Sequence of chain 1.A:
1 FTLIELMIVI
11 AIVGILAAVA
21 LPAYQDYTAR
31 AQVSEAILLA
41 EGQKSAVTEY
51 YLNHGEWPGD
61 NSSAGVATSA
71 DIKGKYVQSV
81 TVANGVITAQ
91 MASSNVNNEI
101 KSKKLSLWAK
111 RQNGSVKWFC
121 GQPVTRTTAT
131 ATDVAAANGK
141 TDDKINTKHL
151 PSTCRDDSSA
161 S

Sequence of chain 1.B:
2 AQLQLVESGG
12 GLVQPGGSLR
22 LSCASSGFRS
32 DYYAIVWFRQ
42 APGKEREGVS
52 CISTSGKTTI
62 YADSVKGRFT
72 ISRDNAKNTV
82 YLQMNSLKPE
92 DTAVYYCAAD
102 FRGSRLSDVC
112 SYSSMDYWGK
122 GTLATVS

A protein and the small-molecule ligand that binds it are described below.
Small molecule (SMILES): O=P(O)(O)OC[C@H](O)CO

Binding-site contacts:
Ligand atom O4P contacts residue TYR33 of chain 1.B at 4.0 Å.
Ligand atom O3P contacts residue SER69 of chain 1.A at 3.4 Å.
Ligand atom O4P contacts residue ARG106 of chain 1.B at 4.1 Å.
Ligand atom O3P contacts residue LEU107 of chain 1.B at 3.6 Å.
Ligand atom O2 contacts residue ARG106 of chain 1.B at 3.7 Å.
Ligand atom O2 contacts residue GLN90 of chain 1.A at 4.2 Å.
Ligand atom O4P contacts residue SER105 of chain 1.B at 3.7 Å.
Ligand atom O4P contacts residue SER69 of chain 1.A at 1.4 Å.
Ligand atom C3 contacts residue LEU107 of chain 1.B at 4.4 Å (hydrophobic).
Ligand atom O1P contacts residue TYR33 of chain 1.B at 3.7 Å.
Ligand atom O1 contacts residue ALA70 of chain 1.A at 3.6 Å.
Ligand atom O3P contacts residue ARG106 of chain 1.B at 3.5 Å (salt-bridge).
Ligand atom O4P contacts residue ALA70 of chain 1.A at 3.4 Å (h-bond).
Ligand atom C1 contacts residue ARG106 of chain 1.B at 3.9 Å.
Ligand atom C2 contacts residue TYR33 of chain 1.B at 4.2 Å (hydrophobic).
Ligand atom C3 contacts residue SER79 of chain 1.A at 4.3 Å.
Ligand atom C1 contacts residue ALA70 of chain 1.A at 4.3 Å (hydrophobic).
Ligand atom O2P contacts residue VAL80 of chain 1.A at 4.2 Å.
Ligand atom O1 contacts residue TYR33 of chain 1.B at 3.9 Å.
Ligand atom P contacts residue ALA70 of chain 1.A at 4.2 Å.
Ligand atom O4P contacts residue GLY104 of chain 1.B at 3.8 Å.
Ligand atom O1P contacts residue ALA70 of chain 1.A at 4.3 Å.
Ligand atom O2P contacts residue SER69 of chain 1.A at 2.6 Å.
Ligand atom P contacts residue SER69 of chain 1.A at 2.4 Å.
Ligand atom C3 contacts residue ARG106 of chain 1.B at 4.2 Å.
Ligand atom O1P contacts residue SER79 of chain 1.A at 4.0 Å.
Ligand atom C1 contacts residue TYR33 of chain 1.B at 3.9 Å (hydrophobic).
Ligand atom O1 contacts residue SER69 of chain 1.A at 4.2 Å.
Ligand atom C2 contacts residue ARG106 of chain 1.B at 3.4 Å.
Ligand atom P contacts residue SER79 of chain 1.A at 3.7 Å.
Ligand atom C1 contacts residue SER79 of chain 1.A at 4.3 Å.
Ligand atom P contacts residue SER105 of chain 1.B at 4.1 Å.
Ligand atom O2P contacts residue SER79 of chain 1.A at 2.3 Å (h-bond).
Ligand atom O3P contacts residue SER105 of chain 1.B at 3.0 Å (h-bond).
Ligand atom P contacts residue THR81 of chain 1.A at 4.0 Å.
Ligand atom O2P contacts residue THR81 of chain 1.A at 3.2 Å.
Ligand atom P contacts residue ARG106 of chain 1.B at 4.2 Å.
Ligand atom O1P contacts residue SER69 of chain 1.A at 3.6 Å.
Ligand atom O3P contacts residue THR81 of chain 1.A at 3.6 Å.
Ligand atom O1 contacts residue SER79 of chain 1.A at 3.3 Å.